The small molecule below binds the protein below.
Small molecule (SMILES): CC(=O)N[C@H]1[C@H]([C@H](O)[C@H](O)CO)O[C@@](O[C@H](CO)[C@@H](O)[C@@H]2O[C@@H](C(=O)O)C[C@H](O)[C@H]2NC(C)=O)(C(=O)O)C[C@@H]1O

Sequence of chain 14.D:
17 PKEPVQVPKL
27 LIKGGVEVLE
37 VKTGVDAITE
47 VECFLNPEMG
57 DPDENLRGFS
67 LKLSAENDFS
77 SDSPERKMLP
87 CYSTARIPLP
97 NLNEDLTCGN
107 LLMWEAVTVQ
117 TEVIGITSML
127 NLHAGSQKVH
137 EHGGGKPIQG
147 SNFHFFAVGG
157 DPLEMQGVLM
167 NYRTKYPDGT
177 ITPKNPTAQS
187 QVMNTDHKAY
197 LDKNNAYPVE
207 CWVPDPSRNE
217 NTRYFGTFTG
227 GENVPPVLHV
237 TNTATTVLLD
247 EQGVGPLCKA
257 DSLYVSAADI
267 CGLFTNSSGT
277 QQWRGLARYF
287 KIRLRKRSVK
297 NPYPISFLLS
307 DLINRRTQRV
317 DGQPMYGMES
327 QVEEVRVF

Binding-site contacts:
Ligand atom N5 contacts residue GLN278 of chain 14.E at 3.7 Å.
Ligand atom C8 contacts residue GLN278 of chain 14.E at 3.7 Å.
Ligand atom O8 contacts residue GLN278 of chain 14.E at 3.5 Å (h-bond).
Ligand atom C7 contacts residue LEU62 of chain 14.E at 3.8 Å (hydrophobic).
Ligand atom C11 contacts residue GLN278 of chain 14.E at 3.5 Å.
Ligand atom C10 contacts residue LEU62 of chain 14.E at 3.1 Å (hydrophobic).
Ligand atom O1B contacts residue SER274 of chain 14.E at 3.3 Å (h-bond).
Ligand atom C11 contacts residue PHE65 of chain 14.E at 3.7 Å (hydrophobic).
Ligand atom O9 contacts residue GLN278 of chain 14.E at 4.0 Å.
Ligand atom C11 contacts residue HIS138 of chain 14.D at 3.5 Å.
Ligand atom C11 contacts residue THR276 of chain 14.E at 3.4 Å.
Ligand atom C11 contacts residue PHE270 of chain 14.E at 3.9 Å (hydrophobic).
Ligand atom O1B contacts residue LYS68 of chain 14.E at 3.1 Å.
Ligand atom O8 contacts residue LYS68 of chain 14.E at 3.3 Å.
Ligand atom C9 contacts residue LEU67 of chain 14.E at 4.0 Å (hydrophobic).
Ligand atom C11 contacts residue PHE75 of chain 14.A at 3.5 Å (hydrophobic).
Ligand atom O8 contacts residue THR276 of chain 14.E at 4.0 Å.
Ligand atom O9 contacts residue LYS68 of chain 14.E at 2.9 Å (salt-bridge).
Ligand atom N5 contacts residue ASN272 of chain 14.E at 3.2 Å (h-bond).
Ligand atom C11 contacts residue LEU62 of chain 14.E at 3.5 Å (hydrophobic).
Ligand atom C7 contacts residue GLN278 of chain 14.E at 3.9 Å.
Ligand atom C6 contacts residue LYS68 of chain 14.E at 4.0 Å.
Ligand atom O1A contacts residue ASN272 of chain 14.E at 3.6 Å.
Ligand atom C1 contacts residue LYS68 of chain 14.E at 3.8 Å.
Ligand atom N5 contacts residue LEU62 of chain 14.E at 3.9 Å.
Ligand atom O8 contacts residue ASN272 of chain 14.E at 3.5 Å (h-bond).
Ligand atom C11 contacts residue ASN272 of chain 14.E at 3.5 Å.
Ligand atom C9 contacts residue GLN278 of chain 14.E at 3.3 Å.
Ligand atom O1A contacts residue LYS68 of chain 14.E at 3.8 Å.
Ligand atom C10 contacts residue ASN272 of chain 14.E at 3.9 Å.
Ligand atom O1A contacts residue THR276 of chain 14.E at 2.6 Å (h-bond).
Ligand atom O10 contacts residue LEU62 of chain 14.E at 2.8 Å.
Ligand atom O7 contacts residue LEU62 of chain 14.E at 3.3 Å.
Ligand atom C1 contacts residue THR276 of chain 14.E at 3.3 Å.
Ligand atom O9 contacts residue LEU67 of chain 14.E at 3.1 Å.
Ligand atom O10 contacts residue PHE75 of chain 14.A at 3.9 Å.
Ligand atom C10 contacts residue GLN278 of chain 14.E at 4.0 Å.
Ligand atom O1B contacts residue THR276 of chain 14.E at 3.4 Å (h-bond).
Ligand atom C9 contacts residue LYS68 of chain 14.E at 3.8 Å.
Ligand atom C6 contacts residue ASN272 of chain 14.E at 3.7 Å.

Sequence of chain 14.A:
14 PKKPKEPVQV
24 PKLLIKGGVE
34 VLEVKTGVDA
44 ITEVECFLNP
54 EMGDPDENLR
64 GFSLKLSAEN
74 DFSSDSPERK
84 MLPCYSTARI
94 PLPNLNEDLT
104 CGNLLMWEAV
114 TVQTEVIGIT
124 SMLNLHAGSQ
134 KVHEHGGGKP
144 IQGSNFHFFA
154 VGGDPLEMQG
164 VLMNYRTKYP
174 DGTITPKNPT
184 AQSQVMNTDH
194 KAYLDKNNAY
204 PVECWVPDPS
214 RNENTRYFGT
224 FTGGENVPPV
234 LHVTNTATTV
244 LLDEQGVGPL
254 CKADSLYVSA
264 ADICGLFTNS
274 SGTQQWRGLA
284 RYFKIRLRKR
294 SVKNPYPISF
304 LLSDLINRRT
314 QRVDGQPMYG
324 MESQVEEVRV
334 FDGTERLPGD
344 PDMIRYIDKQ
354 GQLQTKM

Sequence of chain 14.E:
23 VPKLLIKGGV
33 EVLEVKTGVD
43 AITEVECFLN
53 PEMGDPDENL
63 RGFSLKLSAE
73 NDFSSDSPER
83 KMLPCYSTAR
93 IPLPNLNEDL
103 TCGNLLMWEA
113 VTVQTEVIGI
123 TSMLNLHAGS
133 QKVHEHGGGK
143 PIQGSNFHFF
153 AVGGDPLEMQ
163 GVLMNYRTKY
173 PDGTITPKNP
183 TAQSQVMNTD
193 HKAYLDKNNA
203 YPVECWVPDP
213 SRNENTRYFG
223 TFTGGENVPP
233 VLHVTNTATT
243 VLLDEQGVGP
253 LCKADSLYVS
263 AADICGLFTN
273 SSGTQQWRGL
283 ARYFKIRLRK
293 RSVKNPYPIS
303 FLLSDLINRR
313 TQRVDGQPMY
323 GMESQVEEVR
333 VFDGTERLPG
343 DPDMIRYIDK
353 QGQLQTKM